Binding-site contacts:
Ligand atom C4 contacts residue ASN444 of chain 1.B at 4.3 Å.
Ligand atom C5 contacts residue ASN444 of chain 1.B at 3.7 Å.
Ligand atom C2 contacts residue ASN444 of chain 1.B at 2.5 Å.
Ligand atom C7 contacts residue ASN444 of chain 1.B at 3.2 Å.
Ligand atom C8 contacts residue ASN444 of chain 1.B at 3.9 Å.
Ligand atom O5 contacts residue ASN444 of chain 1.B at 2.4 Å (h-bond).
Ligand atom C3 contacts residue ASN444 of chain 1.B at 3.8 Å.
Ligand atom C1 contacts residue ASN444 of chain 1.B at 1.4 Å.
Ligand atom O7 contacts residue ASN444 of chain 1.B at 3.6 Å.
Ligand atom N2 contacts residue ASN444 of chain 1.B at 2.9 Å (h-bond).

Sequence of chain 1.B:
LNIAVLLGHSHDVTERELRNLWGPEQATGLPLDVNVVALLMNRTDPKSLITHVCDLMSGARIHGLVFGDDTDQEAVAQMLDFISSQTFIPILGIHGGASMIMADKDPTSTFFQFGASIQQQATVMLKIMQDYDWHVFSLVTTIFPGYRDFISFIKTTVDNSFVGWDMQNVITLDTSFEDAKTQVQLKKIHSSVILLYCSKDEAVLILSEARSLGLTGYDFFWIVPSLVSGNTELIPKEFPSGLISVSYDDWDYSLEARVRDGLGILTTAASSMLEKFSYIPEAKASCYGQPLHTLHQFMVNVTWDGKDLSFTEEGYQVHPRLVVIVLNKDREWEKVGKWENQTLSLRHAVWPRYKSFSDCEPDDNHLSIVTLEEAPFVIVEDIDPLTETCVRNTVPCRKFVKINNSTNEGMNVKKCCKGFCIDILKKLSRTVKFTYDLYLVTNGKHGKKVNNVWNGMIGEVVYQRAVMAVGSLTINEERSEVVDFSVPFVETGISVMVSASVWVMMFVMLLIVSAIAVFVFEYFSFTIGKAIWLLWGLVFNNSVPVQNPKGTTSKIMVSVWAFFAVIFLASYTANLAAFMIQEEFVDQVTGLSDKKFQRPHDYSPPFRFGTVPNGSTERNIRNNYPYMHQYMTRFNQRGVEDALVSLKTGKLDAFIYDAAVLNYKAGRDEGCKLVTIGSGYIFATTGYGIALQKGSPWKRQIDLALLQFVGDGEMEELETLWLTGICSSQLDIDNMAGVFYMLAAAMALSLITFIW

This small molecule binds to this protein.
Small molecule (SMILES): CC(=O)N[C@@H]1[C@@H](O)[C@H](O)[C@@H](CO)O[C@H]1O